Sequence of chain 3.A:
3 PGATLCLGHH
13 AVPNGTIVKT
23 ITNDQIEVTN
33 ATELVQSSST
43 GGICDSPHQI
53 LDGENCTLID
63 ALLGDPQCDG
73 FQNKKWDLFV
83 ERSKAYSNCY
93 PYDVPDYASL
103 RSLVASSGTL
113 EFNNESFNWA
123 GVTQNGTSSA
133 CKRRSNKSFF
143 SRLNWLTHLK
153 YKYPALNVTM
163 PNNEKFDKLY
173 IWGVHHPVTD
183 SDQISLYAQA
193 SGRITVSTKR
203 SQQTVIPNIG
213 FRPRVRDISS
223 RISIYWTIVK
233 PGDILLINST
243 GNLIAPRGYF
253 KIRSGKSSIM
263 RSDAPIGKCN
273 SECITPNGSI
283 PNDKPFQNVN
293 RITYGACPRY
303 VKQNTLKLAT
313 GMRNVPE

Binding-site contacts:
Ligand atom C7 contacts residue TRP147 of chain 3.A at 3.8 Å (hydrophobic).
Ligand atom C9 contacts residue HIS177 of chain 3.A at 3.7 Å.
Ligand atom O1B contacts residue ILE220 of chain 3.A at 3.7 Å.
Ligand atom N5 contacts residue THR129 of chain 3.A at 3.1 Å (h-bond).
Ligand atom C4 contacts residue THR129 of chain 3.A at 3.4 Å.
Ligand atom O3 contacts residue ASP219 of chain 3.A at 3.4 Å (salt-bridge).
Ligand atom O9 contacts residue TYR92 of chain 3.A at 3.1 Å (h-bond).
Ligand atom O1A contacts residue LYS139 of chain 3.A at 3.7 Å.
Ligand atom O7 contacts residue LEU188 of chain 3.A at 3.9 Å.
Ligand atom O4 contacts residue ILE220 of chain 3.A at 3.7 Å.
Ligand atom O9 contacts residue ASP184 of chain 3.A at 3.3 Å (salt-bridge).
Ligand atom O9 contacts residue SER222 of chain 3.A at 2.7 Å (h-bond).
Ligand atom C8 contacts residue LEU188 of chain 3.A at 3.8 Å (hydrophobic).
Ligand atom O1B contacts residue SER130 of chain 3.A at 2.7 Å (h-bond).
Ligand atom C11 contacts residue GLY128 of chain 3.A at 3.7 Å.
Ligand atom O4 contacts residue LYS139 of chain 3.A at 2.8 Å (salt-bridge).
Ligand atom C1 contacts residue SER130 of chain 3.A at 3.5 Å.
Ligand atom C5 contacts residue THR129 of chain 3.A at 3.8 Å.
Ligand atom O1A contacts residue SER130 of chain 3.A at 3.3 Å.
Ligand atom O10 contacts residue LEU188 of chain 3.A at 3.2 Å.
Ligand atom C1 contacts residue SER131 of chain 3.A at 3.7 Å.
Ligand atom C11 contacts residue TRP147 of chain 3.A at 3.8 Å (hydrophobic).
Ligand atom O4 contacts residue ASP219 of chain 3.A at 3.4 Å (salt-bridge).
Ligand atom C4 contacts residue LYS139 of chain 3.A at 3.5 Å.
Ligand atom C10 contacts residue LEU188 of chain 3.A at 3.7 Å (hydrophobic).
Ligand atom O1B contacts residue SER131 of chain 3.A at 3.9 Å.
Ligand atom O8 contacts residue ILE220 of chain 3.A at 3.9 Å.
Ligand atom C9 contacts residue TYR92 of chain 3.A at 3.3 Å (hydrophobic).
Ligand atom O1A contacts residue SER131 of chain 3.A at 2.7 Å (h-bond).
Ligand atom O9 contacts residue HIS177 of chain 3.A at 3.9 Å.
Ligand atom O8 contacts residue TRP147 of chain 3.A at 3.8 Å.
Ligand atom C9 contacts residue ASP184 of chain 3.A at 3.4 Å.
Ligand atom C4 contacts residue ASP219 of chain 3.A at 3.9 Å.
Ligand atom O4 contacts residue THR129 of chain 3.A at 3.6 Å.
Ligand atom C8 contacts residue TYR92 of chain 3.A at 3.7 Å (hydrophobic).
Ligand atom C11 contacts residue THR149 of chain 3.A at 3.8 Å.
Ligand atom O8 contacts residue TYR92 of chain 3.A at 3.0 Å (h-bond).
Ligand atom C9 contacts residue SER222 of chain 3.A at 3.8 Å.
Ligand atom O3 contacts residue ARG216 of chain 3.A at 3.6 Å.
Ligand atom C3 contacts residue LYS139 of chain 3.A at 3.6 Å.

This protein binds this small molecule.
Small molecule (SMILES): CC(=O)N[C@@H]1[C@@H](O)[C@H](O[C@@H]2O[C@H](CO[C@]3(C(=O)O)C[C@H](O)[C@@H](NC(C)=O)[C@H]([C@H](O)[C@H](O)CO)O3)[C@H](O)[C@H](O)[C@H]2O)[C@@H](CO)O[C@H]1O